Binding-site contacts:
Ligand atom N1 contacts residue ILE132 of chain 1.B at 3.7 Å.
Ligand atom N3 contacts residue LEU206 of chain 1.B at 3.9 Å.
Ligand atom C4 contacts residue LEU206 of chain 1.B at 3.8 Å (hydrophobic).
Ligand atom C14 contacts residue ILE207 of chain 1.B at 4.0 Å (hydrophobic).
Ligand atom C7 contacts residue LYS88 of chain 1.B at 3.6 Å.
Ligand atom N2 contacts residue LYS88 of chain 1.B at 3.9 Å.
Ligand atom O1 contacts residue ASP199 of chain 1.B at 3.5 Å.
Ligand atom C5 contacts residue PHE200 of chain 1.B at 4.0 Å (hydrophobic).
Ligand atom O1 contacts residue LYS88 of chain 1.B at 2.7 Å (salt-bridge).
Ligand atom BR1 contacts residue VAL118 of chain 1.B at 3.3 Å.
Ligand atom N4 contacts residue LEU206 of chain 1.B at 3.6 Å.
Ligand atom C3 contacts residue LEU206 of chain 1.B at 3.4 Å (hydrophobic).
Ligand atom C17 contacts residue LEU206 of chain 1.B at 3.9 Å (hydrophobic).
Ligand atom C4 contacts residue PHE200 of chain 1.B at 3.6 Å (hydrophobic).
Ligand atom C3 contacts residue PHE200 of chain 1.B at 3.9 Å (hydrophobic).
Ligand atom C14 contacts residue LEU206 of chain 1.B at 3.6 Å (hydrophobic).
Ligand atom C16 contacts residue ANP1 of chain 1.D at 3.9 Å.
Ligand atom CL1 contacts residue LYS88 of chain 1.B at 3.4 Å.
Ligand atom O2 contacts residue LYS88 of chain 1.B at 3.4 Å (salt-bridge).
Ligand atom F1 contacts residue LEU106 of chain 1.B at 3.5 Å.
Ligand atom BR1 contacts residue PHE200 of chain 1.B at 3.4 Å.
Ligand atom F1 contacts residue PHE200 of chain 1.B at 3.6 Å.
Ligand atom F1 contacts residue VAL202 of chain 1.B at 3.5 Å.
Ligand atom C10 contacts residue LEU109 of chain 1.B at 3.5 Å (hydrophobic).
Ligand atom C14 contacts residue SER203 of chain 1.B at 2.9 Å.
Ligand atom C12 contacts residue ASP199 of chain 1.B at 3.8 Å.
Ligand atom N1 contacts residue ASP199 of chain 1.B at 4.0 Å.
Ligand atom C17 contacts residue ILE207 of chain 1.B at 3.5 Å (hydrophobic).
Ligand atom C11 contacts residue PHE200 of chain 1.B at 4.0 Å (hydrophobic).
Ligand atom C9 contacts residue PHE200 of chain 1.B at 3.4 Å (hydrophobic).
Ligand atom N4 contacts residue SER203 of chain 1.B at 3.3 Å (h-bond).
Ligand atom N3 contacts residue SER203 of chain 1.B at 4.0 Å.
Ligand atom C8 contacts residue ASP199 of chain 1.B at 3.8 Å.
Ligand atom C11 contacts residue LEU109 of chain 1.B at 4.0 Å (hydrophobic).
Ligand atom C10 contacts residue PHE200 of chain 1.B at 3.8 Å (hydrophobic).
Ligand atom C2 contacts residue LEU206 of chain 1.B at 3.6 Å (hydrophobic).
Ligand atom C13 contacts residue ASP199 of chain 1.B at 3.8 Å.
Ligand atom CL1 contacts residue ASP199 of chain 1.B at 3.2 Å.
Ligand atom N4 contacts residue VAL202 of chain 1.B at 3.7 Å.
Ligand atom CL1 contacts residue MET134 of chain 1.B at 3.4 Å.

Sequence of chain 1.B:
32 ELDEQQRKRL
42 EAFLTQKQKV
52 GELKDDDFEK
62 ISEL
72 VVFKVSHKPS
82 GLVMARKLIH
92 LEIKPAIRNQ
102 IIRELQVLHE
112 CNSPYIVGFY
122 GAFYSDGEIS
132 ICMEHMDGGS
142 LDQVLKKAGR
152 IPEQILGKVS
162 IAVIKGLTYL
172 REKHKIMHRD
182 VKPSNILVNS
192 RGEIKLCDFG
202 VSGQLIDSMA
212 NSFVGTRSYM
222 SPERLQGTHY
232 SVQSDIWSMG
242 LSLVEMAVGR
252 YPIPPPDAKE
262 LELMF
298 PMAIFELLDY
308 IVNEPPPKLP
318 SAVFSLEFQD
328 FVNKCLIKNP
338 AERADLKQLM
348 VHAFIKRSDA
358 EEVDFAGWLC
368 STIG

The small molecule below binds the protein below.
Small molecule (SMILES): Cn1cnc2c(F)c(Nc3ccc(Br)cc3Cl)c(C(=O)NOCCO)cc21